Sequence of chain 2.A:
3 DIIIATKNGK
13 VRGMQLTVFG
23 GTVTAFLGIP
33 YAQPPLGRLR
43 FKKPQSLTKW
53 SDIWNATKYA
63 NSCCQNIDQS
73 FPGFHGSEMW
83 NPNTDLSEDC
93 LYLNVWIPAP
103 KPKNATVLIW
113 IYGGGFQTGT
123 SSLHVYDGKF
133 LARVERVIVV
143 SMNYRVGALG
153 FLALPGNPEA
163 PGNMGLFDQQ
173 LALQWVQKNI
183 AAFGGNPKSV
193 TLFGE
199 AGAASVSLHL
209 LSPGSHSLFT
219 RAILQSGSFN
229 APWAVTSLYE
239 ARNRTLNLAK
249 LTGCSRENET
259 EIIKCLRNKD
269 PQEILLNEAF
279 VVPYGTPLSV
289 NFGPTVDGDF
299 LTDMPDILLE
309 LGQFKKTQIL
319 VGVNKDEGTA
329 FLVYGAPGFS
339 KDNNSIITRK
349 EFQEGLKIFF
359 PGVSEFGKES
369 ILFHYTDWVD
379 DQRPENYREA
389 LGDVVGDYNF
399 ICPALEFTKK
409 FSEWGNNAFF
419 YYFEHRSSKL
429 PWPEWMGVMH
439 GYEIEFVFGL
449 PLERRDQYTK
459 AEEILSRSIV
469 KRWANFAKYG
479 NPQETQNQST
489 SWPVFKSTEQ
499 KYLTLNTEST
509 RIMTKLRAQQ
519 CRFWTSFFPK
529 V

A small-molecule ligand and the protein it binds are described below.
Small molecule (SMILES): CC(=O)N[C@H]1[C@H](O[C@H]2[C@H](O)[C@@H](NC(C)=O)CO[C@@H]2CO[C@H]2O[C@@H](C)[C@@H](O)[C@@H](O)[C@@H]2O)O[C@H](CO)[C@@H](O)[C@@H]1O

Binding-site contacts:
Ligand atom C3 contacts residue ASN341 of chain 2.A at 3.8 Å.
Ligand atom C1 contacts residue ASN341 of chain 2.A at 1.4 Å.
Ligand atom C5 contacts residue PHE337 of chain 2.A at 4.5 Å (hydrophobic).
Ligand atom O7 contacts residue PRO335 of chain 2.A at 4.0 Å.
Ligand atom C6 contacts residue ASN341 of chain 2.A at 4.0 Å.
Ligand atom O5 contacts residue ASN341 of chain 2.A at 2.2 Å (h-bond).
Ligand atom C5 contacts residue ASN341 of chain 2.A at 4.2 Å.
Ligand atom C2 contacts residue ASN341 of chain 2.A at 2.5 Å.
Ligand atom N2 contacts residue ASN341 of chain 2.A at 3.1 Å (h-bond).
Ligand atom C7 contacts residue ASN341 of chain 2.A at 3.4 Å.
Ligand atom C7 contacts residue ASN342 of chain 2.A at 4.4 Å.
Ligand atom O7 contacts residue ASN342 of chain 2.A at 3.6 Å (h-bond).
Ligand atom C6 contacts residue ASP340 of chain 2.A at 4.5 Å.
Ligand atom O7 contacts residue ASN341 of chain 2.A at 4.2 Å.
Ligand atom O7 contacts residue ILE344 of chain 2.A at 4.4 Å.
Ligand atom C8 contacts residue ASN341 of chain 2.A at 3.2 Å.
Ligand atom C5 contacts residue GLY336 of chain 2.A at 4.4 Å.
Ligand atom C6 contacts residue PHE337 of chain 2.A at 4.0 Å (hydrophobic).
Ligand atom O7 contacts residue GLY336 of chain 2.A at 3.4 Å (h-bond).
Ligand atom O7 contacts residue SER343 of chain 2.A at 4.3 Å.
Ligand atom O5 contacts residue SER338 of chain 2.A at 3.4 Å.
Ligand atom C6 contacts residue SER338 of chain 2.A at 4.2 Å.
Ligand atom C6 contacts residue SER338 of chain 2.A at 3.7 Å.
Ligand atom C3 contacts residue GLY336 of chain 2.A at 4.3 Å.
Ligand atom C5 contacts residue SER338 of chain 2.A at 3.8 Å.
Ligand atom O4 contacts residue GLY336 of chain 2.A at 3.8 Å.
Ligand atom C1 contacts residue GLY336 of chain 2.A at 4.5 Å.
Ligand atom C5 contacts residue ASN341 of chain 2.A at 3.5 Å.
Ligand atom O5 contacts residue SER338 of chain 2.A at 4.4 Å.
Ligand atom C1 contacts residue SER338 of chain 2.A at 3.9 Å.
Ligand atom C7 contacts residue GLY336 of chain 2.A at 4.5 Å.
Ligand atom C4 contacts residue ASN341 of chain 2.A at 4.2 Å.